The small molecule below binds the protein below.
Small molecule (SMILES): CC(=O)N[C@@H]1[C@@H](O)[C@H](O)[C@@H](CO)O[C@H]1O

Binding-site contacts:
Ligand atom C5 contacts residue ARG121 of chain 2.A at 3.9 Å.
Ligand atom O5 contacts residue ASN123 of chain 2.A at 2.4 Å (h-bond).
Ligand atom C1 contacts residue ARG121 of chain 2.A at 4.0 Å.
Ligand atom N2 contacts residue ASN123 of chain 2.A at 3.0 Å (h-bond).
Ligand atom C5 contacts residue ASN123 of chain 2.A at 3.7 Å.
Ligand atom C3 contacts residue ASN123 of chain 2.A at 3.9 Å.
Ligand atom C7 contacts residue ASN123 of chain 2.A at 3.5 Å.
Ligand atom O5 contacts residue ARG121 of chain 2.A at 4.1 Å.
Ligand atom O7 contacts residue ASN123 of chain 2.A at 3.7 Å.
Ligand atom C1 contacts residue ASN123 of chain 2.A at 1.4 Å.
Ligand atom C2 contacts residue ASN123 of chain 2.A at 2.6 Å.
Ligand atom C4 contacts residue ASN123 of chain 2.A at 4.3 Å.

Sequence of chain 2.A:
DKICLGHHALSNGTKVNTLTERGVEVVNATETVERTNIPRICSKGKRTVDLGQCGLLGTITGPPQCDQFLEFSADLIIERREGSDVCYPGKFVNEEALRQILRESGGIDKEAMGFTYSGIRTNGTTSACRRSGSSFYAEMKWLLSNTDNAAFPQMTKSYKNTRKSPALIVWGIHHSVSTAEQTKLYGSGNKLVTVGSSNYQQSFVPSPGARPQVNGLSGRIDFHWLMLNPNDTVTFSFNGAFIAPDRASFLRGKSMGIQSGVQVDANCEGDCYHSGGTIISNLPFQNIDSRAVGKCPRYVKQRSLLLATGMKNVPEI